Sequence of chain 1.A:
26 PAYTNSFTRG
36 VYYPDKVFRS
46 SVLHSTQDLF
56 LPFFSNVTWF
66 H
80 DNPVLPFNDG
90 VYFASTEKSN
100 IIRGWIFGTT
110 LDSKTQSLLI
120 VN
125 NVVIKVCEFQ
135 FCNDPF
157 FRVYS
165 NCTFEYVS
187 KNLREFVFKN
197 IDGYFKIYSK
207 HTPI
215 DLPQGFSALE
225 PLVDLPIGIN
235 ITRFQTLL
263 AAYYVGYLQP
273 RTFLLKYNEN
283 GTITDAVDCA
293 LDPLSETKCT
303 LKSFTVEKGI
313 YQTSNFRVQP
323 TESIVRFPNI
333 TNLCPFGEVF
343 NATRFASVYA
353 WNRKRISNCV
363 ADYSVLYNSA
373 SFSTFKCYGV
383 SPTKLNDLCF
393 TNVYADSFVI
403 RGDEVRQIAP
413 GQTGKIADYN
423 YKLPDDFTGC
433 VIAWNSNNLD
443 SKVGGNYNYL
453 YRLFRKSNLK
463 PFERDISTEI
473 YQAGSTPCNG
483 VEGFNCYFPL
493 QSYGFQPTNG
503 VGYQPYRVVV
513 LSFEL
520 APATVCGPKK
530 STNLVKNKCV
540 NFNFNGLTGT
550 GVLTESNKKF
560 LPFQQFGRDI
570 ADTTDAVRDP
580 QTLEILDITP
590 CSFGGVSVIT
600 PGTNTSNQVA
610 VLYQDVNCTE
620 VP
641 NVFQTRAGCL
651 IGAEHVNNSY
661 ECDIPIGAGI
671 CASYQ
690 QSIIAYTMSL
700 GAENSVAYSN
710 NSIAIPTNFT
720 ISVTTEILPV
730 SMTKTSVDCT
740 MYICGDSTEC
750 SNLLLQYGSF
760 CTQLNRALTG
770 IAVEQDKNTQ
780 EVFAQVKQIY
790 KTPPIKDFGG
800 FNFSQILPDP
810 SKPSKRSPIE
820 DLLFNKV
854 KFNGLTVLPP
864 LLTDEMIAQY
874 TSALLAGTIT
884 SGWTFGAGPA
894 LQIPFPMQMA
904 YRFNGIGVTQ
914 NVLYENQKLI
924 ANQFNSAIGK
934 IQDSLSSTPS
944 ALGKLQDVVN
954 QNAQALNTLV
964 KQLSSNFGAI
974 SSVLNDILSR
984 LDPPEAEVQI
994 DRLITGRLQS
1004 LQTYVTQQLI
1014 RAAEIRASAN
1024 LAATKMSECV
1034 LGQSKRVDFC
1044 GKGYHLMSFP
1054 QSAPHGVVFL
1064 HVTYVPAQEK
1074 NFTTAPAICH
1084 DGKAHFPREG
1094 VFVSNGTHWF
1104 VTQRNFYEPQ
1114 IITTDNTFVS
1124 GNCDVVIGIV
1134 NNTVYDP

This protein binds this small molecule.
Small molecule (SMILES): CC(=O)N[C@@H]1[C@@H](O)[C@H](O)[C@@H](CO)O[C@H]1O

Binding-site contacts:
Ligand atom C7 contacts residue ASN331 of chain 1.A at 3.2 Å.
Ligand atom C2 contacts residue GLN580 of chain 1.A at 4.0 Å.
Ligand atom C4 contacts residue ASN331 of chain 1.A at 4.3 Å.
Ligand atom C2 contacts residue ASN331 of chain 1.A at 2.5 Å.
Ligand atom N2 contacts residue GLN580 of chain 1.A at 2.9 Å (h-bond).
Ligand atom C3 contacts residue GLN580 of chain 1.A at 3.8 Å.
Ligand atom C3 contacts residue ASN331 of chain 1.A at 3.9 Å.
Ligand atom C8 contacts residue PRO579 of chain 1.A at 4.0 Å (hydrophobic).
Ligand atom C8 contacts residue GLN580 of chain 1.A at 3.5 Å.
Ligand atom N2 contacts residue ASN331 of chain 1.A at 3.0 Å (h-bond).
Ligand atom O5 contacts residue ASN331 of chain 1.A at 2.4 Å (h-bond).
Ligand atom O3 contacts residue GLN580 of chain 1.A at 3.9 Å.
Ligand atom C8 contacts residue ASN331 of chain 1.A at 4.2 Å.
Ligand atom O7 contacts residue ASN331 of chain 1.A at 3.0 Å (h-bond).
Ligand atom C1 contacts residue ASN331 of chain 1.A at 1.5 Å.
Ligand atom C5 contacts residue ASN331 of chain 1.A at 3.7 Å.
Ligand atom C7 contacts residue GLN580 of chain 1.A at 3.6 Å.